Sequence of chain 1.C:
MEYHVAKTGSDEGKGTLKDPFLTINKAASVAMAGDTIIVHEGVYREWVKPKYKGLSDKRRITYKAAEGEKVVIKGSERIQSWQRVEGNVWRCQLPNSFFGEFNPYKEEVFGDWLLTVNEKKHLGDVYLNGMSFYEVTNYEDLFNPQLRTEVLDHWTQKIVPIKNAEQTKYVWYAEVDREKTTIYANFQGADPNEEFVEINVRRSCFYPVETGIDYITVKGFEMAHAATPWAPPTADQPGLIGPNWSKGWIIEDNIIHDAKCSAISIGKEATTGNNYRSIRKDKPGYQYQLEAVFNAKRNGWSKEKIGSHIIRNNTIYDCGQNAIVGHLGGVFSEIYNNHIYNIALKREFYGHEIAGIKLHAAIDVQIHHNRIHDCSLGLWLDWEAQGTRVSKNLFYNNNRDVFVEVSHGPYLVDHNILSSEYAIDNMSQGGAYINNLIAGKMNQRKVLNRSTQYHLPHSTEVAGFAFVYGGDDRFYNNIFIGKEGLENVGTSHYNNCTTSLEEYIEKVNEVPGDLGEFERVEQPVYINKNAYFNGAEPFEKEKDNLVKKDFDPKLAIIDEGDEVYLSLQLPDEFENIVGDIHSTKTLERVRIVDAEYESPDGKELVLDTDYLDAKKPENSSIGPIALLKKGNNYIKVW

Binding-site contacts:
Ligand atom O1 contacts residue ASP559 of chain 1.C at 4.1 Å.
Ligand atom O4 contacts residue TYR341 of chain 1.C at 4.4 Å.
Ligand atom C2 contacts residue HIS373 of chain 1.C at 4.3 Å.
Ligand atom C1 contacts residue TYR341 of chain 1.C at 3.8 Å (hydrophobic).
Ligand atom C4 contacts residue TYR341 of chain 1.C at 4.4 Å (hydrophobic).
Ligand atom O2 contacts residue TYR341 of chain 1.C at 4.2 Å.
Ligand atom C3 contacts residue TYR341 of chain 1.C at 4.0 Å (hydrophobic).
Ligand atom C3 contacts residue LYS163 of chain 1.C at 3.9 Å.
Ligand atom O2 contacts residue HIS373 of chain 1.C at 3.4 Å.
Ligand atom O1 contacts residue ARG371 of chain 1.C at 3.7 Å.
Ligand atom O1 contacts residue HIS339 of chain 1.C at 3.5 Å.
Ligand atom O2 contacts residue ASP374 of chain 1.C at 4.2 Å.
Ligand atom C5 contacts residue TYR341 of chain 1.C at 3.4 Å (hydrophobic).
Ligand atom C2 contacts residue TYR341 of chain 1.C at 4.3 Å (hydrophobic).
Ligand atom O1 contacts residue HIS373 of chain 1.C at 3.2 Å.
Ligand atom C1 contacts residue HIS339 of chain 1.C at 4.3 Å.
Ligand atom O2 contacts residue LYS163 of chain 1.C at 3.2 Å (salt-bridge).
Ligand atom O3 contacts residue LYS163 of chain 1.C at 3.6 Å.
Ligand atom C2 contacts residue LYS163 of chain 1.C at 4.2 Å.
Ligand atom C1 contacts residue HIS373 of chain 1.C at 4.0 Å.
Ligand atom O1 contacts residue TYR341 of chain 1.C at 4.4 Å.
Ligand atom O5 contacts residue TYR341 of chain 1.C at 4.0 Å.

The protein below binds the small molecule below.
Small molecule (SMILES): O[C@@H]1[C@@H](O)[C@H](O)OC[C@H]1O